Binding-site contacts:
Ligand atom N24 contacts residue LEU216 of chain 51.A at 3.5 Å.
Ligand atom C21 contacts residue ILE123 of chain 51.A at 3.8 Å (hydrophobic).
Ligand atom C15 contacts residue ILE123 of chain 51.A at 3.6 Å (hydrophobic).
Ligand atom O16 contacts residue ILE99 of chain 51.A at 3.6 Å.
Ligand atom C10 contacts residue TYR191 of chain 51.A at 3.7 Å (hydrophobic).
Ligand atom C09 contacts residue TYR191 of chain 51.A at 3.6 Å (hydrophobic).
Ligand atom C05 contacts residue LEU101 of chain 51.A at 3.9 Å (hydrophobic).
Ligand atom C28 contacts residue TYR145 of chain 51.A at 3.3 Å (hydrophobic).
Ligand atom C15 contacts residue LEU182 of chain 51.A at 3.7 Å (hydrophobic).
Ligand atom N07 contacts residue LEU101 of chain 51.A at 3.7 Å.
Ligand atom C09 contacts residue LEU101 of chain 51.A at 3.8 Å (hydrophobic).
Ligand atom C18 contacts residue LEU182 of chain 51.A at 3.2 Å (hydrophobic).
Ligand atom C01 contacts residue THR207 of chain 51.A at 2.9 Å.
Ligand atom C12 contacts residue ILE99 of chain 51.A at 3.7 Å (hydrophobic).
Ligand atom N24 contacts residue PHE180 of chain 51.A at 3.6 Å.
Ligand atom C04 contacts residue MET213 of chain 51.A at 3.9 Å (hydrophobic).
Ligand atom O23 contacts residue LEU216 of chain 51.A at 3.7 Å.
Ligand atom C01 contacts residue TYR192 of chain 51.A at 2.9 Å (hydrophobic).
Ligand atom O26 contacts residue TYR145 of chain 51.A at 3.2 Å.
Ligand atom C22 contacts residue ILE123 of chain 51.A at 3.6 Å (hydrophobic).
Ligand atom C19 contacts residue TYR145 of chain 51.A at 3.2 Å (hydrophobic).
Ligand atom C03 contacts residue ASN211 of chain 51.A at 3.1 Å.
Ligand atom C17 contacts residue ILE99 of chain 51.A at 3.8 Å (hydrophobic).
Ligand atom C28 contacts residue TYR143 of chain 51.A at 3.4 Å (hydrophobic).
Ligand atom C27 contacts residue PHE180 of chain 51.A at 3.2 Å (hydrophobic).
Ligand atom C04 contacts residue ASN211 of chain 51.A at 3.4 Å.
Ligand atom C18 contacts residue TYR145 of chain 51.A at 3.8 Å (hydrophobic).
Ligand atom C13 contacts residue MET213 of chain 51.A at 3.4 Å (hydrophobic).
Ligand atom C17 contacts residue LEU182 of chain 51.A at 3.7 Å (hydrophobic).
Ligand atom C19 contacts residue LEU182 of chain 51.A at 3.6 Å (hydrophobic).
Ligand atom C14 contacts residue HIS237 of chain 51.A at 3.5 Å.
Ligand atom C18 contacts residue ILE99 of chain 51.A at 3.8 Å (hydrophobic).
Ligand atom N06 contacts residue LEU101 of chain 51.A at 3.2 Å.
Ligand atom C14 contacts residue SER121 of chain 51.A at 3.5 Å.
Ligand atom N08 contacts residue LEU101 of chain 51.A at 3.8 Å.
Ligand atom O26 contacts residue PHE180 of chain 51.A at 3.7 Å.
Ligand atom C22 contacts residue ILE99 of chain 51.A at 3.9 Å (hydrophobic).
Ligand atom C28 contacts residue ALA167 of chain 51.A at 3.1 Å (hydrophobic).
Ligand atom C28 contacts residue MET144 of chain 51.A at 3.8 Å (hydrophobic).
Ligand atom C25 contacts residue PHE180 of chain 51.A at 3.5 Å (hydrophobic).

A small-molecule ligand and the protein it binds are described below.
Small molecule (SMILES): CCOc1noc2cc(OCCC3CCN(c4ccc(C)nn4)CC3)ccc12

Sequence of chain 51.A:
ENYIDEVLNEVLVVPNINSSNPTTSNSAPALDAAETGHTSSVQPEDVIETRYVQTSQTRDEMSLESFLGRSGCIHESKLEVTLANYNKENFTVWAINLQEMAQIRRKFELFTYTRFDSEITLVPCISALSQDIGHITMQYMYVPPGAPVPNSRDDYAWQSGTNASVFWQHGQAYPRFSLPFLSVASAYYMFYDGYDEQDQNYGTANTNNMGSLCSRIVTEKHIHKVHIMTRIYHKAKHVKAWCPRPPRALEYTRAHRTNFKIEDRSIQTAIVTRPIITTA